Binding-site contacts:
Ligand atom O5 contacts residue THR155 of chain 3.A at 3.9 Å.
Ligand atom O5 contacts residue ASN153 of chain 3.A at 2.3 Å (h-bond).
Ligand atom C5 contacts residue GLY156 of chain 3.A at 4.1 Å.
Ligand atom C4 contacts residue HIS149 of chain 3.A at 3.7 Å.
Ligand atom C2 contacts residue ASN153 of chain 3.A at 2.5 Å.
Ligand atom N2 contacts residue HIS149 of chain 3.A at 4.2 Å.
Ligand atom C5 contacts residue HIS158 of chain 3.A at 4.0 Å.
Ligand atom C5 contacts residue ASN153 of chain 3.A at 3.6 Å.
Ligand atom C1 contacts residue HIS149 of chain 3.A at 3.6 Å.
Ligand atom C3 contacts residue HIS149 of chain 3.A at 4.3 Å.
Ligand atom O6 contacts residue HIS149 of chain 3.A at 3.5 Å.
Ligand atom C6 contacts residue GLY156 of chain 3.A at 3.8 Å.
Ligand atom C1 contacts residue THR155 of chain 3.A at 3.9 Å.
Ligand atom O7 contacts residue HIS149 of chain 3.A at 3.3 Å.
Ligand atom C1 contacts residue ASN153 of chain 3.A at 1.4 Å.
Ligand atom N2 contacts residue ASN153 of chain 3.A at 3.1 Å (h-bond).
Ligand atom C6 contacts residue HIS158 of chain 3.A at 3.6 Å.
Ligand atom C2 contacts residue HIS149 of chain 3.A at 3.4 Å.
Ligand atom C1 contacts residue HIS158 of chain 3.A at 4.2 Å.
Ligand atom C5 contacts residue HIS149 of chain 3.A at 4.2 Å.
Ligand atom C4 contacts residue ASN153 of chain 3.A at 4.2 Å.
Ligand atom C7 contacts residue HIS149 of chain 3.A at 4.3 Å.
Ligand atom O5 contacts residue HIS149 of chain 3.A at 3.6 Å (h-bond).
Ligand atom C3 contacts residue ASN153 of chain 3.A at 3.9 Å.
Ligand atom C7 contacts residue ASN153 of chain 3.A at 4.1 Å.
Ligand atom O3 contacts residue HIS149 of chain 3.A at 4.2 Å.
Ligand atom O5 contacts residue GLY156 of chain 3.A at 4.1 Å.
Ligand atom O5 contacts residue HIS158 of chain 3.A at 3.2 Å.
Ligand atom O6 contacts residue HIS158 of chain 3.A at 3.5 Å.
Ligand atom C8 contacts residue ASN153 of chain 3.A at 4.5 Å.

Sequence of chain 3.A:
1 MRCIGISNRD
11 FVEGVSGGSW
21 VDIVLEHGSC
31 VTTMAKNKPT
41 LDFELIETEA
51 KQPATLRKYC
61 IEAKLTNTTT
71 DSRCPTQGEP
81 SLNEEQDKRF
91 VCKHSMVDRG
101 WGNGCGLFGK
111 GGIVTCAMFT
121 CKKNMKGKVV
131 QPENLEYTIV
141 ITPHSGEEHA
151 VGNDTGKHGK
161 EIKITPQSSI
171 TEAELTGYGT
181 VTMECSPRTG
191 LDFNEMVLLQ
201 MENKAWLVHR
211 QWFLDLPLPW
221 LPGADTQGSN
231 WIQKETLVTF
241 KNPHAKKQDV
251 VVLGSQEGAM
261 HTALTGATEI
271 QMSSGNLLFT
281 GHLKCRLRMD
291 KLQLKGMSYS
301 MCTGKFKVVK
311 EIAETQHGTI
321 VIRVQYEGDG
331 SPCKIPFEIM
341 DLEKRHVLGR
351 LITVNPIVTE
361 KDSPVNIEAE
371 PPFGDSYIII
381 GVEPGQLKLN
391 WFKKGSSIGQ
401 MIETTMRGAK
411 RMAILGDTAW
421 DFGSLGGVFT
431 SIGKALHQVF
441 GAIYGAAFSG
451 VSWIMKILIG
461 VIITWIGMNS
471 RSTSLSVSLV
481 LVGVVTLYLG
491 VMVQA

A small-molecule ligand and the protein it binds are described below.
Small molecule (SMILES): CC(=O)N[C@H]1[C@H](O[C@H]2[C@H](O)[C@@H](NC(C)=O)CO[C@@H]2CO)O[C@H](CO)[C@@H](O)[C@@H]1O